Binding-site contacts:
Ligand atom C9 contacts residue SER194 of chain 1.A at 3.0 Å.
Ligand atom O17 contacts residue ASP193 of chain 1.A at 3.1 Å (salt-bridge).
Ligand atom O17 contacts residue SER194 of chain 1.A at 2.3 Å (h-bond).
Ligand atom C33 contacts residue PHE28 of chain 1.A at 3.4 Å (hydrophobic).
Ligand atom C28 contacts residue HIS44 of chain 1.A at 3.5 Å.
Ligand atom C33 contacts residue CYS45 of chain 1.A at 3.6 Å (hydrophobic).
Ligand atom N41 contacts residue HIS44 of chain 1.A at 2.6 Å (h-bond).
Ligand atom C27 contacts residue CYS45 of chain 1.A at 3.2 Å (hydrophobic).
Ligand atom C10 contacts residue GLN191 of chain 1.A at 3.3 Å.
Ligand atom C13 contacts residue GLY225 of chain 1.A at 3.7 Å.
Ligand atom N31 contacts residue CYS45 of chain 1.A at 3.3 Å (h-bond).
Ligand atom C8 contacts residue SER194 of chain 1.A at 2.4 Å.
Ligand atom N19 contacts residue SER194 of chain 1.A at 3.7 Å.
Ligand atom C18 contacts residue HIS44 of chain 1.A at 3.7 Å.
Ligand atom N31 contacts residue PHE28 of chain 1.A at 3.4 Å.
Ligand atom C15 contacts residue SER189 of chain 1.A at 3.4 Å.
Ligand atom C21 contacts residue HIS44 of chain 1.A at 3.6 Å.
Ligand atom N41 contacts residue SER194 of chain 1.A at 2.9 Å (h-bond).
Ligand atom C1 contacts residue TRP214 of chain 1.A at 3.7 Å (hydrophobic).
Ligand atom C15 contacts residue GLY217 of chain 1.A at 3.3 Å.
Ligand atom C9 contacts residue CYS190 of chain 1.A at 3.6 Å (hydrophobic).
Ligand atom C11 contacts residue SER189 of chain 1.A at 3.4 Å.
Ligand atom C37 contacts residue ALA55 of chain 1.A at 3.6 Å (hydrophobic).
Ligand atom N14 contacts residue SER189 of chain 1.A at 2.9 Å (h-bond).
Ligand atom C18 contacts residue SER194 of chain 1.A at 2.5 Å.
Ligand atom C13 contacts residue ASP188 of chain 1.A at 3.4 Å.
Ligand atom C36 contacts residue ASP52 of chain 1.A at 3.4 Å.
Ligand atom C12 contacts residue SER189 of chain 1.A at 3.3 Å.
Ligand atom C13 contacts residue SER189 of chain 1.A at 3.0 Å.
Ligand atom N19 contacts residue GLY192 of chain 1.A at 3.3 Å (h-bond).
Ligand atom O17 contacts residue GLN191 of chain 1.A at 3.4 Å.
Ligand atom N14 contacts residue ASP188 of chain 1.A at 3.1 Å (salt-bridge).
Ligand atom C1 contacts residue GLN87 of chain 1.A at 3.0 Å.
Ligand atom N7 contacts residue SER194 of chain 1.A at 2.7 Å (h-bond).
Ligand atom O17 contacts residue CYS190 of chain 1.A at 3.4 Å (h-bond).
Ligand atom O6 contacts residue GLN191 of chain 1.A at 3.5 Å (h-bond).
Ligand atom C39 contacts residue VAL20 of chain 1.A at 3.7 Å (hydrophobic).
Ligand atom C16 contacts residue SER194 of chain 1.A at 1.4 Å.
Ligand atom N7 contacts residue SER213 of chain 1.A at 3.1 Å (h-bond).
Ligand atom O17 contacts residue GLY192 of chain 1.A at 2.6 Å (h-bond).

Sequence of chain 1.A:
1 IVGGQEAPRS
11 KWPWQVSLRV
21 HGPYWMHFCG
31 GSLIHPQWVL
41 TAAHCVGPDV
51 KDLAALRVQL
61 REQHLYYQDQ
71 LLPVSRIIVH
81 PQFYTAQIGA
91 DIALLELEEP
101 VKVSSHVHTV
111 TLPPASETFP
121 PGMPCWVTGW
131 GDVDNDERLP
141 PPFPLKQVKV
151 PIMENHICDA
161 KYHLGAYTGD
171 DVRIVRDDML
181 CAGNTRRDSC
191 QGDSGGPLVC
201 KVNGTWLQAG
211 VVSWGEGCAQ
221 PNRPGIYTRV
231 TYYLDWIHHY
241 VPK

The small molecule below binds the protein below.
Small molecule (SMILES): C=CCOC(=O)N[C@H](CC[C@@H]1CCNC1)C(=O)c1noc(Cc2ccc(C(=O)NC3Cc4ccccc4C3)cc2)n1